Sequence of chain 1.B:
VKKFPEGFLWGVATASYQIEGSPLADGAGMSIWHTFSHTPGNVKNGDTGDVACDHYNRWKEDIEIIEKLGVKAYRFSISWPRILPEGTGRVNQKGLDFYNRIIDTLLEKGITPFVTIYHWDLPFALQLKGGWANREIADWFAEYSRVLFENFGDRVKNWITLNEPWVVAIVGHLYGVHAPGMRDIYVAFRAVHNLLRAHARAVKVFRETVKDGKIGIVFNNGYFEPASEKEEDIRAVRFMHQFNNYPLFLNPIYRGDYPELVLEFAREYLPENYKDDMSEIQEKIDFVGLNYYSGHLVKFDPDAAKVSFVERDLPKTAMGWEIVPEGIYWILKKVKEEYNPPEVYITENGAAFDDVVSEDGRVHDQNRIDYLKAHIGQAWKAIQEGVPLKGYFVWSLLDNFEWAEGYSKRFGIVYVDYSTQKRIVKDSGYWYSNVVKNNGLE

The protein below binds the small molecule below.
Small molecule (SMILES): CO[C@H](O)c1c[n+]2c([nH]1)[C@H](O)[C@@H](O)[C@H](O)[C@H]2CO

Binding-site contacts:
Ligand atom N10 contacts residue TYR317 of chain 1.B at 3.5 Å (h-bond).
Ligand atom O6 contacts residue TRP346 of chain 1.B at 3.3 Å.
Ligand atom O4 contacts residue TRP420 of chain 1.B at 3.1 Å (h-bond).
Ligand atom O2 contacts residue GLU373 of chain 1.B at 3.0 Å (salt-bridge).
Ligand atom C3 contacts residue TRP420 of chain 1.B at 3.7 Å (hydrophobic).
Ligand atom C80 contacts residue TYR317 of chain 1.B at 3.3 Å (hydrophobic).
Ligand atom O2 contacts residue GLU188 of chain 1.B at 3.4 Å (salt-bridge).
Ligand atom C7 contacts residue GLU188 of chain 1.B at 3.5 Å.
Ligand atom C2 contacts residue TRP144 of chain 1.B at 3.8 Å (hydrophobic).
Ligand atom O4 contacts residue GLU427 of chain 1.B at 2.5 Å (salt-bridge).
Ligand atom C1 contacts residue GLU373 of chain 1.B at 3.4 Å.
Ligand atom O6 contacts residue PHE436 of chain 1.B at 3.5 Å.
Ligand atom C6 contacts residue GLU427 of chain 1.B at 3.3 Å.
Ligand atom O2 contacts residue ASN187 of chain 1.B at 2.9 Å (h-bond).
Ligand atom C4 contacts residue GLU427 of chain 1.B at 3.5 Å.
Ligand atom C6 contacts residue PHE436 of chain 1.B at 3.4 Å (hydrophobic).
Ligand atom C1 contacts residue GLU188 of chain 1.B at 3.5 Å.
Ligand atom O3 contacts residue HIS143 of chain 1.B at 3.0 Å (h-bond).
Ligand atom O4 contacts residue TRP428 of chain 1.B at 3.6 Å (h-bond).
Ligand atom O9 contacts residue GLU188 of chain 1.B at 3.3 Å (salt-bridge).
Ligand atom N10 contacts residue GLU373 of chain 1.B at 3.6 Å.
Ligand atom C3 contacts residue GLU373 of chain 1.B at 3.7 Å.
Ligand atom C4 contacts residue TRP428 of chain 1.B at 3.7 Å (hydrophobic).
Ligand atom C2 contacts residue GLU373 of chain 1.B at 3.5 Å.
Ligand atom C3 contacts residue TRP428 of chain 1.B at 3.7 Å (hydrophobic).
Ligand atom C8 contacts residue TYR317 of chain 1.B at 3.7 Å (hydrophobic).
Ligand atom C5 contacts residue TYR317 of chain 1.B at 3.5 Å (hydrophobic).
Ligand atom C2 contacts residue GLU188 of chain 1.B at 3.7 Å.
Ligand atom O3 contacts residue TRP420 of chain 1.B at 3.4 Å.
Ligand atom O6 contacts residue GLU427 of chain 1.B at 2.5 Å (salt-bridge).
Ligand atom N1 contacts residue GLU188 of chain 1.B at 2.6 Å (salt-bridge).
Ligand atom O3 contacts residue GLN42 of chain 1.B at 2.5 Å (h-bond).
Ligand atom O8 contacts residue TYR317 of chain 1.B at 3.6 Å.
Ligand atom C7 contacts residue TYR317 of chain 1.B at 3.6 Å (hydrophobic).
Ligand atom C3 contacts residue GLN42 of chain 1.B at 3.8 Å.
Ligand atom O4 contacts residue GLN42 of chain 1.B at 3.0 Å (h-bond).
Ligand atom O3 contacts residue TRP428 of chain 1.B at 3.0 Å (h-bond).
Ligand atom C8 contacts residue GLU188 of chain 1.B at 3.6 Å.
Ligand atom O2 contacts residue HIS143 of chain 1.B at 3.4 Å (h-bond).
Ligand atom O9 contacts residue ASN244 of chain 1.B at 3.4 Å.